Sequence of chain 1.A:
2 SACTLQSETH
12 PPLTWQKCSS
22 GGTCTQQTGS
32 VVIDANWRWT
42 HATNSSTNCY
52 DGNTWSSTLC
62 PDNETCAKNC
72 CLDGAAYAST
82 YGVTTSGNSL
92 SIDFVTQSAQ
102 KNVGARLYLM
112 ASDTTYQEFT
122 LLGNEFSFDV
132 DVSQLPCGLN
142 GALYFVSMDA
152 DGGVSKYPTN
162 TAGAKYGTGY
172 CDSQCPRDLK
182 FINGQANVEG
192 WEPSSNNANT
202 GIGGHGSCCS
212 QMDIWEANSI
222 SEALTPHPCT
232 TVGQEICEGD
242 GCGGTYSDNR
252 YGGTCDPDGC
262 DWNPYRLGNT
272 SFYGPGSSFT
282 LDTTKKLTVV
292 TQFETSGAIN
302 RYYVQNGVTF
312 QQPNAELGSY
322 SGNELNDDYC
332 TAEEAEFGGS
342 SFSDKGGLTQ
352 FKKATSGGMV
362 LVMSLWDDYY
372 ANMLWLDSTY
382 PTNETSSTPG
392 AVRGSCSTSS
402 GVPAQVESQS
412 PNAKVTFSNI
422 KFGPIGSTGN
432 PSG

The protein below binds the small molecule below.
Small molecule (SMILES): OC[C@H]1O[C@@H](O[C@H]2[C@H](O)[C@@H](O)[C@H](O)O[C@@H]2CO)[C@H](O)[C@@H](O)[C@H]1O

Binding-site contacts:
Ligand atom O4 contacts residue THR246 of chain 1.A at 3.7 Å.
Ligand atom O4 contacts residue ARG251 of chain 1.A at 3.8 Å.
Ligand atom O6 contacts residue TRP376 of chain 1.A at 3.6 Å (h-bond).
Ligand atom C2 contacts residue TYR381 of chain 1.A at 4.1 Å (hydrophobic).
Ligand atom C3 contacts residue ASP259 of chain 1.A at 3.6 Å.
Ligand atom O3 contacts residue HIS228 of chain 1.A at 3.7 Å.
Ligand atom C1 contacts residue ARG394 of chain 1.A at 3.5 Å.
Ligand atom C6 contacts residue ARG251 of chain 1.A at 3.7 Å.
Ligand atom O5 contacts residue ARG394 of chain 1.A at 3.2 Å (salt-bridge).
Ligand atom O4 contacts residue ARG251 of chain 1.A at 3.1 Å (salt-bridge).
Ligand atom O5 contacts residue ARG251 of chain 1.A at 3.1 Å (salt-bridge).
Ligand atom O1 contacts residue ARG267 of chain 1.A at 3.8 Å.
Ligand atom O3 contacts residue GLN175 of chain 1.A at 3.4 Å (h-bond).
Ligand atom C1 contacts residue ARG251 of chain 1.A at 3.9 Å.
Ligand atom O6 contacts residue TRP376 of chain 1.A at 3.3 Å.
Ligand atom O6 contacts residue ALA372 of chain 1.A at 3.6 Å.
Ligand atom C6 contacts residue ARG394 of chain 1.A at 3.7 Å.
Ligand atom C5 contacts residue ARG251 of chain 1.A at 3.8 Å.
Ligand atom O3 contacts residue TYR381 of chain 1.A at 4.0 Å.
Ligand atom O6 contacts residue ARG394 of chain 1.A at 2.8 Å (salt-bridge).
Ligand atom C6 contacts residue THR246 of chain 1.A at 3.9 Å.
Ligand atom C2 contacts residue ASP259 of chain 1.A at 3.6 Å.
Ligand atom C4 contacts residue ARG251 of chain 1.A at 4.0 Å.
Ligand atom C2 contacts residue PRO258 of chain 1.A at 3.5 Å (hydrophobic).
Ligand atom C3 contacts residue TRP376 of chain 1.A at 4.0 Å (hydrophobic).
Ligand atom O3 contacts residue ARG251 of chain 1.A at 3.5 Å (salt-bridge).
Ligand atom O4 contacts residue PRO258 of chain 1.A at 3.4 Å (h-bond).
Ligand atom O5 contacts residue ARG267 of chain 1.A at 3.8 Å.
Ligand atom O3 contacts residue ASP259 of chain 1.A at 4.0 Å.
Ligand atom C5 contacts residue TRP376 of chain 1.A at 3.8 Å (hydrophobic).
Ligand atom O1 contacts residue ARG394 of chain 1.A at 2.7 Å (salt-bridge).
Ligand atom O4 contacts residue ASP259 of chain 1.A at 3.7 Å.
Ligand atom C3 contacts residue PRO258 of chain 1.A at 4.0 Å (hydrophobic).
Ligand atom C5 contacts residue ARG394 of chain 1.A at 4.0 Å.
Ligand atom C6 contacts residue ARG267 of chain 1.A at 3.7 Å.
Ligand atom O4 contacts residue GLN175 of chain 1.A at 2.8 Å (h-bond).
Ligand atom O2 contacts residue ASP259 of chain 1.A at 2.9 Å (salt-bridge).
Ligand atom C6 contacts residue ASP262 of chain 1.A at 3.9 Å.
Ligand atom C4 contacts residue GLN175 of chain 1.A at 3.9 Å.
Ligand atom O3 contacts residue PRO258 of chain 1.A at 3.7 Å.